The protein below binds the small molecule below.
Small molecule (SMILES): CCCCC(=O)OC[C@H](COP(=O)(O)O)OC=O

Sequence of chain 1.A:
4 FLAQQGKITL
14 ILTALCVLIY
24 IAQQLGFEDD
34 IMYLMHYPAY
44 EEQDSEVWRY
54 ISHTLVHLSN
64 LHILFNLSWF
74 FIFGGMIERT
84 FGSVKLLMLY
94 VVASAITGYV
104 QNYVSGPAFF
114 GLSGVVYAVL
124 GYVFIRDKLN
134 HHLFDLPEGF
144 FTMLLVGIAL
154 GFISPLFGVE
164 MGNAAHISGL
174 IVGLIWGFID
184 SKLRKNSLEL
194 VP

Binding-site contacts:
Ligand atom C3 contacts residue MET38 of chain 1.A at 4.2 Å (hydrophobic).
Ligand atom C31 contacts residue SER55 of chain 1.A at 4.4 Å.
Ligand atom O11 contacts residue LEU18 of chain 1.A at 4.4 Å.
Ligand atom O32 contacts residue TRP51 of chain 1.A at 4.0 Å.
Ligand atom O13 contacts residue LEU18 of chain 1.A at 3.8 Å.
Ligand atom C33 contacts residue SER55 of chain 1.A at 3.5 Å.
Ligand atom C34 contacts residue TRP51 of chain 1.A at 4.4 Å (hydrophobic).
Ligand atom C31 contacts residue MET38 of chain 1.A at 4.2 Å (hydrophobic).
Ligand atom C34 contacts residue SER55 of chain 1.A at 4.3 Å.
Ligand atom C33 contacts residue LEU58 of chain 1.A at 4.0 Å (hydrophobic).
Ligand atom O32 contacts residue MET38 of chain 1.A at 4.5 Å.
Ligand atom C21 contacts residue ILE22 of chain 1.A at 4.1 Å (hydrophobic).
Ligand atom C32 contacts residue TRP51 of chain 1.A at 4.4 Å (hydrophobic).
Ligand atom O31 contacts residue MET38 of chain 1.A at 3.3 Å (h-bond).
Ligand atom C3 contacts residue ILE22 of chain 1.A at 4.3 Å (hydrophobic).
Ligand atom C35 contacts residue LEU58 of chain 1.A at 4.3 Å (hydrophobic).
Ligand atom O32 contacts residue LEU37 of chain 1.A at 4.0 Å.
Ligand atom C3 contacts residue LEU58 of chain 1.A at 4.3 Å (hydrophobic).
Ligand atom C33 contacts residue TRP51 of chain 1.A at 4.4 Å (hydrophobic).